Binding-site contacts:
Ligand atom C04 contacts residue PHE283 of chain 1.A at 3.9 Å (hydrophobic).
Ligand atom F09 contacts residue ILE389 of chain 1.A at 4.1 Å.
Ligand atom F08 contacts residue ILE393 of chain 1.A at 3.9 Å.
Ligand atom N01 contacts residue ASP308 of chain 1.A at 2.8 Å (salt-bridge).
Ligand atom C05 contacts residue ASP308 of chain 1.A at 4.3 Å.
Ligand atom N01 contacts residue ASP124 of chain 1.A at 2.9 Å (salt-bridge).
Ligand atom F08 contacts residue ILE389 of chain 1.A at 4.2 Å.
Ligand atom N01 contacts residue THR311 of chain 1.A at 3.7 Å.
Ligand atom C06 contacts residue GLY169 of chain 1.A at 4.3 Å.
Ligand atom C02 contacts residue DMS1 of chain 1.F at 4.1 Å.
Ligand atom F09 contacts residue DMS1 of chain 1.E at 3.1 Å.
Ligand atom C05 contacts residue DMS1 of chain 1.F at 4.1 Å.
Ligand atom C05 contacts residue PHE283 of chain 1.A at 3.8 Å (hydrophobic).
Ligand atom C02 contacts residue GLY126 of chain 1.A at 3.4 Å.
Ligand atom C12 contacts residue GLY169 of chain 1.A at 3.8 Å.
Ligand atom C07 contacts residue DMS1 of chain 1.E at 4.2 Å.
Ligand atom C06 contacts residue DMS1 of chain 1.E at 4.3 Å.
Ligand atom N01 contacts residue GLY310 of chain 1.A at 3.7 Å.
Ligand atom C02 contacts residue ASP124 of chain 1.A at 3.2 Å.
Ligand atom F08 contacts residue ILE391 of chain 1.A at 3.2 Å.
Ligand atom C05 contacts residue GLY126 of chain 1.A at 4.0 Å.
Ligand atom C12 contacts residue ASP308 of chain 1.A at 4.1 Å.
Ligand atom C04 contacts residue ILE306 of chain 1.A at 4.4 Å (hydrophobic).
Ligand atom C11 contacts residue DMS1 of chain 1.E at 3.8 Å.
Ligand atom C03 contacts residue GLY126 of chain 1.A at 3.6 Å.
Ligand atom C04 contacts residue ASP308 of chain 1.A at 3.6 Å.
Ligand atom C03 contacts residue DMS1 of chain 1.F at 3.8 Å.
Ligand atom C07 contacts residue GLY169 of chain 1.A at 4.2 Å.
Ligand atom C03 contacts residue ASP308 of chain 1.A at 3.4 Å.
Ligand atom C02 contacts residue TYR168 of chain 1.A at 4.4 Å (hydrophobic).
Ligand atom F09 contacts residue GLY169 of chain 1.A at 3.3 Å.
Ligand atom C04 contacts residue DMS1 of chain 1.F at 3.9 Å.
Ligand atom F10 contacts residue DMS1 of chain 1.F at 4.0 Å.
Ligand atom C05 contacts residue ILE306 of chain 1.A at 4.2 Å (hydrophobic).
Ligand atom C02 contacts residue ASP308 of chain 1.A at 3.5 Å.
Ligand atom C02 contacts residue SER127 of chain 1.A at 4.2 Å.
Ligand atom C04 contacts residue GLY126 of chain 1.A at 3.0 Å.
Ligand atom N01 contacts residue GLY126 of chain 1.A at 4.1 Å.
Ligand atom C12 contacts residue DMS1 of chain 1.F at 4.0 Å.
Ligand atom C11 contacts residue GLY169 of chain 1.A at 3.4 Å.

Sequence of chain 1.A:
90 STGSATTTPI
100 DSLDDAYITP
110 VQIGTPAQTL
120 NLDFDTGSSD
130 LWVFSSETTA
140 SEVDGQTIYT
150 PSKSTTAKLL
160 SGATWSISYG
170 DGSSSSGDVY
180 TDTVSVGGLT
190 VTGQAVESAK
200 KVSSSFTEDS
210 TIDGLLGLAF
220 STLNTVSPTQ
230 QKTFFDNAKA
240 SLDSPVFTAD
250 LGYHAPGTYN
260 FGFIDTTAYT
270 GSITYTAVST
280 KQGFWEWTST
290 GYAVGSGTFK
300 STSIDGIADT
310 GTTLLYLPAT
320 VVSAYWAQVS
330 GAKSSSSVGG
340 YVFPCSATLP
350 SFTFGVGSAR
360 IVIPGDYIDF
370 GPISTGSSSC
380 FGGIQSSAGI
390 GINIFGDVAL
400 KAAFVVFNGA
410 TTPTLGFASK

The protein below binds the small molecule below.
Small molecule (SMILES): NCc1ccc(C(F)(F)F)cc1